Sequence of chain 1.A:
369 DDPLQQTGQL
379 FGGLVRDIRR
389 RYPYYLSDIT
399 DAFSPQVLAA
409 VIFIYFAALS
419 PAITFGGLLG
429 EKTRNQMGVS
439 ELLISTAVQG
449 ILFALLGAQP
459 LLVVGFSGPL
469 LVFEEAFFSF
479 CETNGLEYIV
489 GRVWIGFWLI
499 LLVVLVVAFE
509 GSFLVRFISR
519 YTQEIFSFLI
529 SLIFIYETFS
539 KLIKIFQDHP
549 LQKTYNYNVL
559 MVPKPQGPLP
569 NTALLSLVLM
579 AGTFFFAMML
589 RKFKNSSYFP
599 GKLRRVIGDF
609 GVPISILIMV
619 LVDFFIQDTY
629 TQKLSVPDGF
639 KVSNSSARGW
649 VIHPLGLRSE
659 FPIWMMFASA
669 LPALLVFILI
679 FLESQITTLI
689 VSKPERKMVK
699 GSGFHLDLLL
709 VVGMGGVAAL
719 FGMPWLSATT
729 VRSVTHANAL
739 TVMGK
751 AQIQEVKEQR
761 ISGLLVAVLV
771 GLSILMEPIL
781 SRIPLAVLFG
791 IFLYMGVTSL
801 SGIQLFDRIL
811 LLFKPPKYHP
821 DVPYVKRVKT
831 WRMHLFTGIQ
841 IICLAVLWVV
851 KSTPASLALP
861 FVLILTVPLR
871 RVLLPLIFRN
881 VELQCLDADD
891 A

Binding-site contacts:
Ligand atom CBA contacts residue ILE528 of chain 1.A at 3.8 Å (hydrophobic).
Ligand atom CAF contacts residue LYS851 of chain 1.A at 3.3 Å.
Ligand atom CAL contacts residue ILE531 of chain 1.A at 3.7 Å (hydrophobic).
Ligand atom SAU contacts residue LYS539 of chain 1.A at 2.3 Å (salt-bridge).
Ligand atom OAW contacts residue ILE531 of chain 1.A at 3.9 Å.
Ligand atom OAC contacts residue GLY466 of chain 1.A at 3.8 Å.
Ligand atom CAO contacts residue LYS539 of chain 1.A at 3.8 Å.
Ligand atom NAS contacts residue THR422 of chain 1.A at 3.6 Å.
Ligand atom NAS contacts residue LYS539 of chain 1.A at 2.4 Å (salt-bridge).
Ligand atom CAQ contacts residue GLU535 of chain 1.A at 3.6 Å.
Ligand atom OAD contacts residue LYS851 of chain 1.A at 2.6 Å (salt-bridge).
Ligand atom OAX contacts residue PHE532 of chain 1.A at 3.2 Å.
Ligand atom OAY contacts residue PHE423 of chain 1.A at 3.8 Å.
Ligand atom OAC contacts residue VAL470 of chain 1.A at 3.2 Å.
Ligand atom CAG contacts residue PRO467 of chain 1.A at 3.9 Å (hydrophobic).
Ligand atom CAJ contacts residue GLY466 of chain 1.A at 3.8 Å.
Ligand atom CAH contacts residue PRO467 of chain 1.A at 3.8 Å (hydrophobic).
Ligand atom OAA contacts residue LYS851 of chain 1.A at 3.2 Å.
Ligand atom CAP contacts residue PHE423 of chain 1.A at 3.9 Å (hydrophobic).
Ligand atom OAW contacts residue PHE532 of chain 1.A at 3.6 Å.
Ligand atom CAP contacts residue LYS539 of chain 1.A at 3.3 Å.
Ligand atom CAM contacts residue GLU535 of chain 1.A at 3.5 Å.
Ligand atom CAT contacts residue LYS539 of chain 1.A at 1.3 Å.
Ligand atom SBB contacts residue ILE528 of chain 1.A at 3.8 Å.
Ligand atom CAN contacts residue PHE423 of chain 1.A at 3.9 Å (hydrophobic).
Ligand atom CAO contacts residue PHE423 of chain 1.A at 3.6 Å (hydrophobic).
Ligand atom SBB contacts residue PRO467 of chain 1.A at 3.6 Å.
Ligand atom OAA contacts residue SER856 of chain 1.A at 3.0 Å (h-bond).
Ligand atom CAE contacts residue LYS851 of chain 1.A at 3.9 Å.
Ligand atom CBA contacts residue PRO467 of chain 1.A at 3.6 Å (hydrophobic).
Ligand atom OAD contacts residue GLU535 of chain 1.A at 3.9 Å.
Ligand atom CAT contacts residue THR422 of chain 1.A at 3.7 Å.
Ligand atom SAB contacts residue LYS851 of chain 1.A at 3.5 Å (salt-bridge).
Ligand atom CAL contacts residue GLU535 of chain 1.A at 3.6 Å.
Ligand atom CAK contacts residue GLY466 of chain 1.A at 3.5 Å.
Ligand atom CAR contacts residue GLU535 of chain 1.A at 3.4 Å.
Ligand atom SBB contacts residue LEU859 of chain 1.A at 3.8 Å.
Ligand atom SAU contacts residue THR422 of chain 1.A at 3.9 Å.
Ligand atom CBA contacts residue LEU859 of chain 1.A at 3.6 Å (hydrophobic).
Ligand atom CAI contacts residue PRO467 of chain 1.A at 3.8 Å (hydrophobic).

The small molecule below binds the protein below.
Small molecule (SMILES): O=S(=O)(O)c1cc(N=C=S)ccc1/C=C/c1ccc(N=C=S)cc1S(=O)(=O)O